Binding-site contacts:
Ligand atom C3B contacts residue TYR152 of chain 22.A at 3.7 Å (hydrophobic).
Ligand atom O1 contacts residue MET221 of chain 22.A at 3.2 Å (h-bond).
Ligand atom C4B contacts residue TYR152 of chain 22.A at 3.8 Å (hydrophobic).
Ligand atom O1A contacts residue MET224 of chain 22.A at 2.8 Å.
Ligand atom C1C contacts residue LEU106 of chain 22.A at 3.5 Å (hydrophobic).
Ligand atom C5A contacts residue VAL176 of chain 22.A at 3.2 Å (hydrophobic).
Ligand atom N3A contacts residue ALA24 of chain 22.C at 3.6 Å.
Ligand atom C5A contacts residue ALA150 of chain 22.A at 3.9 Å (hydrophobic).
Ligand atom CL1 contacts residue TYR128 of chain 22.A at 3.3 Å.
Ligand atom C4A contacts residue PRO174 of chain 22.A at 3.3 Å (hydrophobic).
Ligand atom C5B contacts residue MET224 of chain 22.A at 3.5 Å (hydrophobic).
Ligand atom C2A contacts residue PHE186 of chain 22.A at 3.2 Å (hydrophobic).
Ligand atom C2C contacts residue TYR197 of chain 22.A at 3.8 Å (hydrophobic).
Ligand atom N3A contacts residue PHE186 of chain 22.A at 3.9 Å.
Ligand atom C5A contacts residue PHE186 of chain 22.A at 3.4 Å (hydrophobic).
Ligand atom C3C contacts residue TYR128 of chain 22.A at 3.4 Å (hydrophobic).
Ligand atom O1B contacts residue ILE104 of chain 22.A at 3.8 Å.
Ligand atom C4B contacts residue PHE186 of chain 22.A at 3.4 Å (hydrophobic).
Ligand atom C4 contacts residue LEU106 of chain 22.A at 3.6 Å (hydrophobic).
Ligand atom N2 contacts residue ASN219 of chain 22.A at 3.6 Å.
Ligand atom C2B contacts residue VAL188 of chain 22.A at 3.7 Å (hydrophobic).
Ligand atom CL1 contacts residue ILE104 of chain 22.A at 3.5 Å.
Ligand atom C5 contacts residue LEU106 of chain 22.A at 3.7 Å (hydrophobic).
Ligand atom C5C contacts residue TYR152 of chain 22.A at 3.9 Å (hydrophobic).
Ligand atom C6B contacts residue TYR128 of chain 22.A at 3.8 Å (hydrophobic).
Ligand atom C1B contacts residue VAL188 of chain 22.A at 3.9 Å (hydrophobic).
Ligand atom C2B contacts residue TYR152 of chain 22.A at 3.8 Å (hydrophobic).
Ligand atom C4C contacts residue VAL191 of chain 22.A at 3.5 Å (hydrophobic).
Ligand atom C4B contacts residue MET224 of chain 22.A at 3.8 Å (hydrophobic).
Ligand atom C2C contacts residue TYR128 of chain 22.A at 3.8 Å (hydrophobic).
Ligand atom C2A contacts residue MET224 of chain 22.A at 3.4 Å (hydrophobic).
Ligand atom C5C contacts residue VAL191 of chain 22.A at 3.9 Å (hydrophobic).
Ligand atom C4C contacts residue VAL188 of chain 22.A at 3.9 Å (hydrophobic).
Ligand atom O1A contacts residue PHE186 of chain 22.A at 2.8 Å.
Ligand atom C31 contacts residue TYR197 of chain 22.A at 3.9 Å (hydrophobic).
Ligand atom C5A contacts residue MET224 of chain 22.A at 3.5 Å (hydrophobic).
Ligand atom C1C contacts residue TYR128 of chain 22.A at 3.7 Å (hydrophobic).
Ligand atom C5C contacts residue VAL188 of chain 22.A at 3.9 Å (hydrophobic).
Ligand atom C5B contacts residue PHE186 of chain 22.A at 3.5 Å (hydrophobic).
Ligand atom N3A contacts residue PRO174 of chain 22.A at 3.7 Å.

This protein binds this small molecule.
Small molecule (SMILES): Cc1cc(CCCCCOc2ccc(C3=NCCO3)cc2Cl)on1

Sequence of chain 23.C:
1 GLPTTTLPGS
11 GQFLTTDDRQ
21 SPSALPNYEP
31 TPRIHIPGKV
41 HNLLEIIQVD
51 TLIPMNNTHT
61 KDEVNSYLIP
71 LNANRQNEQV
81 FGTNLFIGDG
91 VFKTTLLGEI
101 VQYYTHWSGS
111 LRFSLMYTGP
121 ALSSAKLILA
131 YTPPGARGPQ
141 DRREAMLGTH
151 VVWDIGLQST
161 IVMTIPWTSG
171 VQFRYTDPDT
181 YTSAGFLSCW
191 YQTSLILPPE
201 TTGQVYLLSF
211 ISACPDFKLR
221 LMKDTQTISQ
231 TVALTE

Sequence of chain 22.A:
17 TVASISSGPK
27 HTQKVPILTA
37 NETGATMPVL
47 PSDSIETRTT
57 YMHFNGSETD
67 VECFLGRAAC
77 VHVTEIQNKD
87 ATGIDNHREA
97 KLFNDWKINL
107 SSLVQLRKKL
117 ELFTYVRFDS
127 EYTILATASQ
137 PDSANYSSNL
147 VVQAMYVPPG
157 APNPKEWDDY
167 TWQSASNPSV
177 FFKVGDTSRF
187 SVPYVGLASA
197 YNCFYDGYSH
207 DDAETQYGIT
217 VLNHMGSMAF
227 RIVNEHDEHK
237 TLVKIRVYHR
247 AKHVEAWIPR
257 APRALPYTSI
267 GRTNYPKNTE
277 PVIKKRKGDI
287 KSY

Sequence of chain 22.C:
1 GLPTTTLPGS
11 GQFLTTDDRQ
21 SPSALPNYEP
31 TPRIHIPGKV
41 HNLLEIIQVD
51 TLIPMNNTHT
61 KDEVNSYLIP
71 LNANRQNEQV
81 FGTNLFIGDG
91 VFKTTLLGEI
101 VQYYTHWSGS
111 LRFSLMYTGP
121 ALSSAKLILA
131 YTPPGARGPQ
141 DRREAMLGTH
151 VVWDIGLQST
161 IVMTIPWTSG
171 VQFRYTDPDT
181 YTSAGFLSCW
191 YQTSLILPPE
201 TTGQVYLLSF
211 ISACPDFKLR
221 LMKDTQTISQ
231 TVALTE